This protein binds this small molecule.
Small molecule (SMILES): C=C1[C@H](COP(=O)(O)OP(=O)(O)OP(=O)(O)O)[C@@H](O)C[C@@H]1n1cnc2c(=O)nc(N)[nH]c21

Sequence of chain 1.A:
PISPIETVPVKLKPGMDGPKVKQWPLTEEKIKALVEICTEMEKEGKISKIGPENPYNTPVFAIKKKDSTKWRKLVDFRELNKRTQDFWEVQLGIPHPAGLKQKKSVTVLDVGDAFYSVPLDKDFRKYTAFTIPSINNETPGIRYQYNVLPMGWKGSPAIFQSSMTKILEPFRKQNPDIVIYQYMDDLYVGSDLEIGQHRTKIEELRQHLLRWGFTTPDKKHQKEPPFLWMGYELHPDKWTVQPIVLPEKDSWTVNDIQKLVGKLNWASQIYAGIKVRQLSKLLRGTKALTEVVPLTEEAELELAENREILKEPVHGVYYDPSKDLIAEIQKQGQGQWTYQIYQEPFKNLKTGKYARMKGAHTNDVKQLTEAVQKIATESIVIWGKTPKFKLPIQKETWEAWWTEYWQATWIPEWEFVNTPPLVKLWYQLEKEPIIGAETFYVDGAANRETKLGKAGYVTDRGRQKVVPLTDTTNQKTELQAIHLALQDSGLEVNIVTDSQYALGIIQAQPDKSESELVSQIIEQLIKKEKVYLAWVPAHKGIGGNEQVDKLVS

Binding-site contacts:
Ligand atom O3A contacts residue ARG74 of chain 1.A at 3.4 Å (salt-bridge).
Ligand atom C1' contacts residue PHE117 of chain 1.A at 3.6 Å (hydrophobic).
Ligand atom O2G contacts residue LYS67 of chain 1.A at 3.2 Å (salt-bridge).
Ligand atom O3A contacts residue MG1 of chain 1.H at 3.4 Å.
Ligand atom O3B contacts residue LYS67 of chain 1.A at 3.5 Å (salt-bridge).
Ligand atom PB contacts residue MG1 of chain 1.H at 3.0 Å.
Ligand atom O1B contacts residue MG1 of chain 1.H at 1.9 Å.
Ligand atom O1B contacts residue ASP115 of chain 1.A at 3.4 Å (salt-bridge).
Ligand atom O1A contacts residue MG1 of chain 1.H at 2.3 Å.
Ligand atom O1B contacts residue VAL113 of chain 1.A at 2.8 Å (h-bond).
Ligand atom O1G contacts residue MG1 of chain 1.H at 2.1 Å.
Ligand atom C4' contacts residue PHE117 of chain 1.A at 3.7 Å (hydrophobic).
Ligand atom O1B contacts residue ASP187 of chain 1.A at 2.7 Å (salt-bridge).
Ligand atom C44 contacts residue MET186 of chain 1.A at 3.4 Å (hydrophobic).
Ligand atom O1B contacts residue ALA116 of chain 1.A at 3.1 Å (h-bond).
Ligand atom C2' contacts residue PHE117 of chain 1.A at 3.4 Å (hydrophobic).
Ligand atom O1G contacts residue LYS222 of chain 1.A at 2.8 Å (salt-bridge).
Ligand atom O1G contacts residue VAL113 of chain 1.A at 3.2 Å (h-bond).
Ligand atom PG contacts residue MG1 of chain 1.H at 3.1 Å.
Ligand atom O3G contacts residue ASP115 of chain 1.A at 2.9 Å (salt-bridge).
Ligand atom O2G contacts residue LYS222 of chain 1.A at 3.2 Å.
Ligand atom PA contacts residue MG1 of chain 1.H at 3.3 Å.
Ligand atom O5' contacts residue ASP187 of chain 1.A at 3.6 Å.
Ligand atom N2 contacts residue GLY154 of chain 1.A at 3.2 Å (h-bond).
Ligand atom C6' contacts residue PHE117 of chain 1.A at 3.8 Å (hydrophobic).
Ligand atom PG contacts residue LYS222 of chain 1.A at 3.7 Å.
Ligand atom O2B contacts residue ASP115 of chain 1.A at 3.6 Å.
Ligand atom N7 contacts residue ARG74 of chain 1.A at 3.7 Å.
Ligand atom O2A contacts residue ARG74 of chain 1.A at 3.2 Å (salt-bridge).
Ligand atom C8 contacts residue ARG74 of chain 1.A at 3.7 Å.
Ligand atom O3' contacts residue PHE117 of chain 1.A at 3.3 Å (h-bond).
Ligand atom O3B contacts residue ASP115 of chain 1.A at 3.6 Å.
Ligand atom C2' contacts residue MET153 of chain 1.A at 3.5 Å (hydrophobic).
Ligand atom N2 contacts residue MET153 of chain 1.A at 3.6 Å.
Ligand atom O3G contacts residue GLY114 of chain 1.A at 3.1 Å.
Ligand atom O1A contacts residue LYS222 of chain 1.A at 3.6 Å.
Ligand atom O2B contacts residue ALA116 of chain 1.A at 3.5 Å (h-bond).
Ligand atom O3B contacts residue MG1 of chain 1.H at 3.5 Å.
Ligand atom O1A contacts residue ASP187 of chain 1.A at 3.0 Å (salt-bridge).
Ligand atom C5' contacts residue ASP187 of chain 1.A at 3.0 Å.